A small-molecule ligand and the protein it binds are described below.
Small molecule (SMILES): C1CCCCC1

Sequence of chain 1.B:
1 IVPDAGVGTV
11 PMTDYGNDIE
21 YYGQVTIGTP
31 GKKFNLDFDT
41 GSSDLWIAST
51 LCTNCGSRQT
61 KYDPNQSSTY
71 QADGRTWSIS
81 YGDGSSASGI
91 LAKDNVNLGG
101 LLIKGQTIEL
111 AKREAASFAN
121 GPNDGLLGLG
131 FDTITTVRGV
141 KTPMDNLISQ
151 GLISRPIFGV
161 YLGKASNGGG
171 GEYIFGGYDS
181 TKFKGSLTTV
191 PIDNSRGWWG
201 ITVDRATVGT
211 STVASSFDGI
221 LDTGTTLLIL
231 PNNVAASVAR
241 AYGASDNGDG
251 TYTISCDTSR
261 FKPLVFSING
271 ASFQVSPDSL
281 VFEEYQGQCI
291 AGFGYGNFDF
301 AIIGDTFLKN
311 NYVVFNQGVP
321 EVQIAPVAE

Binding-site contacts:
Ligand atom C1 contacts residue PHE118 of chain 1.B at 3.9 Å (hydrophobic).
Ligand atom C4 contacts residue CYS2 of chain 1.D at 2.7 Å (hydrophobic).
Ligand atom C5 contacts residue CYS2 of chain 1.D at 1.8 Å (hydrophobic).
Ligand atom C3 contacts residue LYS4 of chain 1.D at 4.4 Å.
Ligand atom C1 contacts residue LYS4 of chain 1.D at 2.6 Å.
Ligand atom C2 contacts residue LYS4 of chain 1.D at 3.9 Å.
Ligand atom C5 contacts residue ASP83 of chain 1.B at 3.5 Å.
Ligand atom C1 contacts residue ASN123 of chain 1.B at 4.0 Å.
Ligand atom C2 contacts residue GLU20 of chain 1.B at 3.0 Å.
Ligand atom C3 contacts residue CYS2 of chain 1.D at 3.3 Å (hydrophobic).
Ligand atom C4 contacts residue LYS4 of chain 1.D at 3.8 Å.
Ligand atom C6 contacts residue CYS2 of chain 1.D at 2.7 Å (hydrophobic).
Ligand atom C6 contacts residue ASP83 of chain 1.B at 3.5 Å.
Ligand atom C6 contacts residue LYS4 of chain 1.D at 1.4 Å.
Ligand atom C1 contacts residue GLU20 of chain 1.B at 3.9 Å.
Ligand atom C2 contacts residue CYS2 of chain 1.D at 3.6 Å (hydrophobic).
Ligand atom C5 contacts residue LYS4 of chain 1.D at 2.6 Å.
Ligand atom C3 contacts residue GLU20 of chain 1.B at 3.9 Å.
Ligand atom C1 contacts residue CYS2 of chain 1.D at 3.6 Å (hydrophobic).
Ligand atom C2 contacts residue ASN123 of chain 1.B at 3.6 Å.

Sequence of chain 1.D:
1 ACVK